Binding-site contacts:
Ligand atom CA contacts residue ARG79 of chain 1.A at 3.2 Å.
Ligand atom OE1 contacts residue ARG79 of chain 1.A at 3.7 Å.
Ligand atom N contacts residue PHE50 of chain 1.A at 4.4 Å.
Ligand atom C contacts residue ALA46 of chain 1.A at 4.4 Å (hydrophobic).
Ligand atom CG contacts residue HIS69 of chain 1.A at 3.0 Å.
Ligand atom C contacts residue LYS38 of chain 1.A at 3.5 Å.
Ligand atom N contacts residue ALA46 of chain 1.A at 4.4 Å.
Ligand atom O contacts residue PHE50 of chain 1.A at 4.3 Å.
Ligand atom CD contacts residue ARG79 of chain 1.A at 3.8 Å.
Ligand atom O contacts residue ALA46 of chain 1.A at 4.0 Å.
Ligand atom OXT contacts residue LYS38 of chain 1.A at 3.6 Å.
Ligand atom OE2 contacts residue GLU49 of chain 1.A at 3.0 Å (salt-bridge).
Ligand atom C contacts residue ARG79 of chain 1.A at 4.1 Å.
Ligand atom N contacts residue HIS69 of chain 1.A at 4.2 Å.
Ligand atom OXT contacts residue THR80 of chain 1.A at 2.8 Å (h-bond).
Ligand atom OE2 contacts residue HIS69 of chain 1.A at 3.6 Å (h-bond).
Ligand atom CD contacts residue HIS69 of chain 1.A at 3.2 Å.
Ligand atom N contacts residue ALA67 of chain 1.A at 3.8 Å.
Ligand atom CG contacts residue ARG79 of chain 1.A at 2.8 Å.
Ligand atom CB contacts residue HIS69 of chain 1.A at 4.4 Å.
Ligand atom CB contacts residue ARG79 of chain 1.A at 3.2 Å.
Ligand atom N contacts residue ARG79 of chain 1.A at 3.8 Å.
Ligand atom CB contacts residue GLU49 of chain 1.A at 3.3 Å.
Ligand atom OXT contacts residue PHE50 of chain 1.A at 3.6 Å.
Ligand atom O contacts residue THR42 of chain 1.A at 4.0 Å.
Ligand atom C contacts residue PHE50 of chain 1.A at 4.1 Å (hydrophobic).
Ligand atom CD contacts residue GLU49 of chain 1.A at 3.6 Å.
Ligand atom CA contacts residue ALA46 of chain 1.A at 4.3 Å (hydrophobic).
Ligand atom CA contacts residue LYS38 of chain 1.A at 4.4 Å.
Ligand atom OXT contacts residue ARG79 of chain 1.A at 3.9 Å.
Ligand atom CG contacts residue GLU49 of chain 1.A at 2.8 Å.
Ligand atom C contacts residue THR80 of chain 1.A at 4.0 Å.
Ligand atom O contacts residue LYS38 of chain 1.A at 3.4 Å (salt-bridge).
Ligand atom CA contacts residue GLU49 of chain 1.A at 3.5 Å.
Ligand atom OE1 contacts residue HIS69 of chain 1.A at 3.5 Å.
Ligand atom CG contacts residue ALA46 of chain 1.A at 4.4 Å (hydrophobic).
Ligand atom OE2 contacts residue ALA46 of chain 1.A at 4.1 Å.
Ligand atom CB contacts residue ALA46 of chain 1.A at 3.7 Å (hydrophobic).
Ligand atom OXT contacts residue ALA67 of chain 1.A at 4.5 Å.
Ligand atom N contacts residue GLU49 of chain 1.A at 2.5 Å (salt-bridge).

Sequence of chain 1.A:
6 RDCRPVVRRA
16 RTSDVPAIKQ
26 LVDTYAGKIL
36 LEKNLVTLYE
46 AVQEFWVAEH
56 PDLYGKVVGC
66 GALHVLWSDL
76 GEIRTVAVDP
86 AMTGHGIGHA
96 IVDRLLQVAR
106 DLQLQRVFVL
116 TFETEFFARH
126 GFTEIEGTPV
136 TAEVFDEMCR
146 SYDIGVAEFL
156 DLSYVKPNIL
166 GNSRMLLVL

This protein binds this small molecule.
Small molecule (SMILES): N[C@@H](CCC(=O)O)C(=O)O